Sequence of chain 47.F:
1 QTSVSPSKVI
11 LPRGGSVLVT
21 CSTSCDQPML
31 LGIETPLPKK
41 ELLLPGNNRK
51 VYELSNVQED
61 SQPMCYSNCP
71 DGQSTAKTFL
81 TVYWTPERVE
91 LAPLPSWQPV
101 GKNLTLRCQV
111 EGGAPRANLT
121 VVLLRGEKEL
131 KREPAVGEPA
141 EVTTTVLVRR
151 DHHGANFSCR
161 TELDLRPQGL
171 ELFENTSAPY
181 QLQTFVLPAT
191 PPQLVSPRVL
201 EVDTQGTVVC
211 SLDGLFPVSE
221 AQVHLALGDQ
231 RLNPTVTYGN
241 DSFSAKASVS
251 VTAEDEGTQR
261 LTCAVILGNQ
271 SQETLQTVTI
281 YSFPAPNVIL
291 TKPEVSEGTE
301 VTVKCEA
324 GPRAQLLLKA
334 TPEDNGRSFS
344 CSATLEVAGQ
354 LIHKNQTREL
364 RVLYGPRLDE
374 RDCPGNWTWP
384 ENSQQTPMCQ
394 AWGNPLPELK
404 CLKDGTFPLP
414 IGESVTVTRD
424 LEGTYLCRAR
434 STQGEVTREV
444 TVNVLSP

Binding-site contacts:
Ligand atom C5 contacts residue ASN269 of chain 47.F at 3.0 Å.
Ligand atom O4 contacts residue TRP97 of chain 47.F at 3.8 Å.
Ligand atom C2 contacts residue TRP97 of chain 47.F at 3.1 Å (hydrophobic).
Ligand atom C4 contacts residue ASN269 of chain 47.F at 3.7 Å.
Ligand atom O3 contacts residue PRO95 of chain 47.F at 4.4 Å.
Ligand atom O5 contacts residue ASN269 of chain 47.F at 2.4 Å (h-bond).
Ligand atom O3 contacts residue ASN269 of chain 47.F at 4.4 Å.
Ligand atom O7 contacts residue ASN269 of chain 47.F at 3.4 Å (h-bond).
Ligand atom C8 contacts residue TRP97 of chain 47.F at 4.0 Å (hydrophobic).
Ligand atom C1 contacts residue ASN269 of chain 47.F at 1.4 Å.
Ligand atom N2 contacts residue ASN269 of chain 47.F at 2.8 Å (h-bond).
Ligand atom C8 contacts residue PRO99 of chain 47.F at 3.9 Å (hydrophobic).
Ligand atom C3 contacts residue ASN269 of chain 47.F at 3.1 Å.
Ligand atom C2 contacts residue ASN269 of chain 47.F at 2.5 Å.
Ligand atom O3 contacts residue TRP97 of chain 47.F at 2.5 Å (h-bond).
Ligand atom C1 contacts residue TRP97 of chain 47.F at 4.2 Å (hydrophobic).
Ligand atom C7 contacts residue ASN269 of chain 47.F at 3.5 Å.
Ligand atom N2 contacts residue TRP97 of chain 47.F at 2.4 Å (h-bond).
Ligand atom C6 contacts residue ASN269 of chain 47.F at 4.3 Å.
Ligand atom C4 contacts residue TRP97 of chain 47.F at 4.2 Å (hydrophobic).
Ligand atom O7 contacts residue TRP97 of chain 47.F at 3.8 Å.
Ligand atom C7 contacts residue TRP97 of chain 47.F at 3.3 Å (hydrophobic).
Ligand atom C3 contacts residue TRP97 of chain 47.F at 2.7 Å (hydrophobic).

This small molecule binds to this protein.
Small molecule (SMILES): CC(=O)N[C@@H]1[C@@H](O)[C@H](O)[C@@H](CO)O[C@H]1O